Binding-site contacts:
Ligand atom N contacts residue GLU166 of chain 1.A at 2.8 Å (salt-bridge).
Ligand atom NE2 contacts residue PHE140 of chain 1.A at 3.5 Å.
Ligand atom CD1 contacts residue HIS41 of chain 1.A at 3.2 Å.
Ligand atom OE1 contacts residue PHE140 of chain 1.A at 3.3 Å (h-bond).
Ligand atom O contacts residue ASN142 of chain 1.A at 3.3 Å (h-bond).
Ligand atom CB contacts residue HIS41 of chain 1.A at 3.4 Å.
Ligand atom CG contacts residue GLU166 of chain 1.A at 3.6 Å.
Ligand atom O contacts residue GLU166 of chain 1.A at 2.8 Å (salt-bridge).
Ligand atom CG2 contacts residue THR190 of chain 1.A at 3.5 Å.
Ligand atom CG2 contacts residue GLY143 of chain 1.A at 3.3 Å.
Ligand atom NE2 contacts residue HIS172 of chain 1.A at 3.6 Å.
Ligand atom CD contacts residue GLN189 of chain 1.A at 3.4 Å.
Ligand atom N contacts residue HIS164 of chain 1.A at 2.9 Å (h-bond).
Ligand atom CG2 contacts residue GLN192 of chain 1.A at 3.5 Å.
Ligand atom NH1 contacts residue THR26 of chain 1.A at 3.6 Å.
Ligand atom O contacts residue GLN189 of chain 1.A at 3.4 Å.
Ligand atom O contacts residue ALA145 of chain 1.A at 3.1 Å (h-bond).
Ligand atom CD1 contacts residue THR25 of chain 1.A at 3.3 Å.
Ligand atom N contacts residue GLN189 of chain 1.A at 2.9 Å (h-bond).
Ligand atom NE2 contacts residue GLU166 of chain 1.A at 3.4 Å.
Ligand atom CE contacts residue ASN142 of chain 1.A at 3.5 Å.
Ligand atom O contacts residue SER144 of chain 1.A at 3.0 Å (h-bond).
Ligand atom CB contacts residue THR190 of chain 1.A at 3.5 Å.
Ligand atom O contacts residue THR26 of chain 1.A at 3.1 Å (h-bond).
Ligand atom O contacts residue MET165 of chain 1.A at 3.1 Å.
Ligand atom NZ contacts residue GLN189 of chain 1.A at 3.5 Å (h-bond).
Ligand atom CA contacts residue GLU166 of chain 1.A at 3.4 Å.
Ligand atom NH1 contacts residue THR24 of chain 1.A at 3.5 Å (h-bond).
Ligand atom CG1 contacts residue MET165 of chain 1.A at 3.5 Å (hydrophobic).
Ligand atom O contacts residue GLY143 of chain 1.A at 2.9 Å (h-bond).
Ligand atom N contacts residue HIS41 of chain 1.A at 3.6 Å (h-bond).
Ligand atom C contacts residue GLU166 of chain 1.A at 3.5 Å.
Ligand atom CA contacts residue GLN189 of chain 1.A at 3.5 Å.
Ligand atom N contacts residue THR26 of chain 1.A at 3.0 Å (h-bond).
Ligand atom CB contacts residue THR26 of chain 1.A at 3.5 Å.
Ligand atom O contacts residue THR25 of chain 1.A at 3.4 Å.
Ligand atom CB contacts residue HIS164 of chain 1.A at 3.5 Å.
Ligand atom CG1 contacts residue THR190 of chain 1.A at 3.5 Å.
Ligand atom NE2 contacts residue HIS163 of chain 1.A at 3.0 Å (h-bond).
Ligand atom OE1 contacts residue LEU141 of chain 1.A at 3.3 Å (h-bond).

Sequence of chain 1.A:
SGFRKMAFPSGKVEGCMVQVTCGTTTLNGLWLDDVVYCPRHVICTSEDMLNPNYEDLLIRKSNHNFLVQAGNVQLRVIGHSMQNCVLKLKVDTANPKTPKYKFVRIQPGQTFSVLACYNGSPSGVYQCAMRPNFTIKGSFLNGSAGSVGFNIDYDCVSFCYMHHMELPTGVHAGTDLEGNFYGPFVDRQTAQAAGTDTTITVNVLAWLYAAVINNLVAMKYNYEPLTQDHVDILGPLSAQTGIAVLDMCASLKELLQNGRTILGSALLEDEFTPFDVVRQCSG

A protein and the small-molecule ligand that binds it are described below.
Small molecule (SMILES): CC(C)C[C@H](NC(=O)[C@H](CCCCN)NC(=O)[C@@H](N)C(C)C)C(=O)N[C@@H](CCC(N)=O)C(=O)N[C@@H](C)C(=O)N[C@H](C(=O)N[C@@H](Cc1ccccc1)C(=O)N[C@H](C=O)CCCN=C(N)N)C(C)C